A small-molecule ligand and the protein it binds are described below.
Small molecule (SMILES): Cc1cn([C@H]2C[C@H](O[P](=O)(O)OC[C@H]3O[C@@H](n4cnc5c(N)ncnc54)C[C@@H]3O[P](=O)(O)OC[C@H]3O[C@@H](n4cnc5c(N)ncnc54)C[C@@H]3O[P](=O)(O)OC[C@H]3O[C@@H](n4cc(C)c(=O)[nH]c4=O)C[C@@H]3O[P](=O)(O)OC[C@H]3O[C@@H](n4cc(C)c(=O)[nH]c4=O)C[C@@H]3O[P](=O)(O)OC[C@H]3O[C@@H](n4cnc5c(N)ncnc54)C[C@@H]3O[P](=O)(O)OC[C@H]3O[C@@H](n4ccc(N)nc4=O)C[C@@H]3O)[C@@H](CO[P](=O)(O)O[C@H]3C[C@H](n4cnc5c(=O)[nH]c(N)nc54)O[C@@H]3CO)O2)c(=O)[nH]c1=O

Binding-site contacts:
Ligand atom N1 contacts residue DT5 of chain 1.B at 3.1 Å (h-bond).
Ligand atom O4 contacts residue DT2 of chain 1.B at 3.3 Å (h-bond).
Ligand atom O3' contacts residue LYS22 of chain 1.C at 3.5 Å (salt-bridge).
Ligand atom O4' contacts residue TRP24 of chain 1.C at 3.3 Å (h-bond).
Ligand atom O6 contacts residue DA7 of chain 1.B at 3.5 Å (h-bond).
Ligand atom O2 contacts residue ARG43 of chain 1.C at 2.6 Å (salt-bridge).
Ligand atom N6 contacts residue DT5 of chain 1.B at 3.0 Å (h-bond).
Ligand atom O4' contacts residue ARG43 of chain 1.C at 3.2 Å.
Ligand atom OP1 contacts residue LYS22 of chain 1.C at 3.2 Å.
Ligand atom N3 contacts residue DA7 of chain 1.B at 2.7 Å (h-bond).
Ligand atom C6 contacts residue DT2 of chain 1.B at 3.4 Å.
Ligand atom OP1 contacts residue LYS64 of chain 1.C at 2.8 Å (salt-bridge).
Ligand atom N6 contacts residue DT6 of chain 1.B at 2.6 Å (h-bond).
Ligand atom N1 contacts residue DT6 of chain 1.B at 2.7 Å (h-bond).
Ligand atom O4 contacts residue DA7 of chain 1.B at 2.9 Å (h-bond).
Ligand atom O6 contacts residue DC8 of chain 1.B at 3.1 Å (h-bond).
Ligand atom N3 contacts residue DG1 of chain 1.B at 3.0 Å (h-bond).
Ligand atom C5' contacts residue LYS22 of chain 1.C at 3.2 Å.
Ligand atom N3 contacts residue TRP24 of chain 1.C at 3.1 Å (h-bond).
Ligand atom O2 contacts residue DG1 of chain 1.B at 2.7 Å (h-bond).
Ligand atom N1 contacts residue DA7 of chain 1.B at 3.5 Å (h-bond).
Ligand atom C2 contacts residue DT6 of chain 1.B at 3.5 Å.
Ligand atom N6 contacts residue DA4 of chain 1.B at 3.2 Å (h-bond).
Ligand atom C4' contacts residue TRP24 of chain 1.C at 3.5 Å (hydrophobic).
Ligand atom C6 contacts residue DT6 of chain 1.B at 3.5 Å.
Ligand atom N6 contacts residue DT2 of chain 1.B at 2.8 Å (h-bond).
Ligand atom N3 contacts residue DA4 of chain 1.B at 2.8 Å (h-bond).
Ligand atom C2 contacts residue DT2 of chain 1.B at 3.2 Å.
Ligand atom N1 contacts residue DT2 of chain 1.B at 2.6 Å (h-bond).
Ligand atom O4 contacts residue DA3 of chain 1.B at 3.0 Å (h-bond).
Ligand atom N3 contacts residue DA3 of chain 1.B at 2.8 Å (h-bond).
Ligand atom N1 contacts residue DA4 of chain 1.B at 3.5 Å (h-bond).
Ligand atom C2 contacts residue DG1 of chain 1.B at 3.4 Å.
Ligand atom O2 contacts residue DA7 of chain 1.B at 3.5 Å.
Ligand atom N1 contacts residue DC8 of chain 1.B at 3.0 Å (h-bond).
Ligand atom O4 contacts residue DA4 of chain 1.B at 3.0 Å (h-bond).
Ligand atom N4 contacts residue DG1 of chain 1.B at 3.0 Å (h-bond).
Ligand atom N6 contacts residue DG1 of chain 1.B at 3.4 Å (h-bond).
Ligand atom C2 contacts residue DA3 of chain 1.B at 3.4 Å.
Ligand atom N2 contacts residue DC8 of chain 1.B at 2.9 Å (h-bond).

Sequence of chain 1.C:
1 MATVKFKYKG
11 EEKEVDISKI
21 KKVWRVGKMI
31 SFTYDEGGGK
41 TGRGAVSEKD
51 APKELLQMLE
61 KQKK